A protein and the small-molecule ligand that binds it are described below.
Small molecule (SMILES): Oc1c(Br)cc(/C=C/c2c(Cl)cccc2Cl)cc1Br

Sequence of chain 1.B:
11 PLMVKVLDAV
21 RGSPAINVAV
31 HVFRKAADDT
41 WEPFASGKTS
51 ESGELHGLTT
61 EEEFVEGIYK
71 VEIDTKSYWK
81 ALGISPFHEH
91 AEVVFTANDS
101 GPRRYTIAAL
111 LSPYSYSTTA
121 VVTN

Binding-site contacts:
Ligand atom BRAD contacts residue LYS15 of chain 1.B at 3.5 Å.
Ligand atom OAA contacts residue LYS15 of chain 1.B at 3.5 Å (salt-bridge).
Ligand atom CLAC contacts residue ALA108 of chain 1.B at 3.7 Å.
Ligand atom CAS contacts residue IW11 of chain 2.D at 0.3 Å.
Ligand atom OAA contacts residue IW11 of chain 2.D at 1.0 Å (h-bond).
Ligand atom CAK contacts residue LEU17 of chain 1.B at 3.3 Å (hydrophobic).
Ligand atom CAR contacts residue IW11 of chain 2.D at 0.4 Å.
Ligand atom BRAE contacts residue LEU17 of chain 2.B at 3.2 Å.
Ligand atom CLAB contacts residue ALA108 of chain 2.B at 3.4 Å.
Ligand atom CLAC contacts residue SER117 of chain 1.B at 3.7 Å.
Ligand atom CAN contacts residue SER117 of chain 2.B at 3.5 Å.
Ligand atom CAK contacts residue ALA108 of chain 2.B at 3.7 Å (hydrophobic).
Ligand atom CAJ contacts residue SER117 of chain 2.B at 3.7 Å.
Ligand atom CAK contacts residue IW11 of chain 2.D at 0.9 Å.
Ligand atom CAH contacts residue IW11 of chain 2.D at 0.8 Å.
Ligand atom CAI contacts residue SER117 of chain 2.B at 2.4 Å.
Ligand atom CAH contacts residue SER117 of chain 2.B at 2.5 Å.
Ligand atom CAO contacts residue IW11 of chain 2.D at 0.5 Å.
Ligand atom CAQ contacts residue IW11 of chain 2.D at 0.7 Å.
Ligand atom CAI contacts residue IW11 of chain 2.D at 0.9 Å.
Ligand atom CAM contacts residue IW11 of chain 2.D at 0.2 Å.
Ligand atom OAA contacts residue LYS15 of chain 2.B at 2.9 Å (salt-bridge).
Ligand atom CAJ contacts residue IW11 of chain 2.D at 0.8 Å.
Ligand atom CAH contacts residue LEU110 of chain 1.B at 3.5 Å (hydrophobic).
Ligand atom CAG contacts residue IW11 of chain 2.D at 0.5 Å.
Ligand atom CAJ contacts residue SER117 of chain 1.B at 2.3 Å.
Ligand atom CLAC contacts residue IW11 of chain 2.D at 0.8 Å.
Ligand atom CAN contacts residue IW11 of chain 2.D at 0.5 Å.
Ligand atom BRAE contacts residue IW11 of chain 2.D at 1.4 Å.
Ligand atom CAR contacts residue LEU17 of chain 1.B at 3.6 Å (hydrophobic).
Ligand atom CAP contacts residue IW11 of chain 2.D at 0.7 Å.
Ligand atom CLAB contacts residue ALA109 of chain 2.B at 3.6 Å.
Ligand atom CLAB contacts residue IW11 of chain 2.D at 0.8 Å.
Ligand atom BRAD contacts residue IW11 of chain 2.D at 2.0 Å.
Ligand atom CAH contacts residue SER117 of chain 1.B at 3.0 Å.
Ligand atom CAF contacts residue LEU17 of chain 1.B at 3.7 Å (hydrophobic).
Ligand atom BRAE contacts residue ALA108 of chain 1.B at 3.5 Å.
Ligand atom CAL contacts residue IW11 of chain 2.D at 0.4 Å.
Ligand atom CAF contacts residue IW11 of chain 2.D at 1.1 Å.
Ligand atom CAO contacts residue SER117 of chain 1.B at 3.4 Å.

Sequence of chain 2.B:
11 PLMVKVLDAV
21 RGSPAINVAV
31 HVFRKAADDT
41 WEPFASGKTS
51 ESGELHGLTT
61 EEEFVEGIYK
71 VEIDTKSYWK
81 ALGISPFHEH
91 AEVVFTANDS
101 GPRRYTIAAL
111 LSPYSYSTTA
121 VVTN